Sequence of chain 1.A:
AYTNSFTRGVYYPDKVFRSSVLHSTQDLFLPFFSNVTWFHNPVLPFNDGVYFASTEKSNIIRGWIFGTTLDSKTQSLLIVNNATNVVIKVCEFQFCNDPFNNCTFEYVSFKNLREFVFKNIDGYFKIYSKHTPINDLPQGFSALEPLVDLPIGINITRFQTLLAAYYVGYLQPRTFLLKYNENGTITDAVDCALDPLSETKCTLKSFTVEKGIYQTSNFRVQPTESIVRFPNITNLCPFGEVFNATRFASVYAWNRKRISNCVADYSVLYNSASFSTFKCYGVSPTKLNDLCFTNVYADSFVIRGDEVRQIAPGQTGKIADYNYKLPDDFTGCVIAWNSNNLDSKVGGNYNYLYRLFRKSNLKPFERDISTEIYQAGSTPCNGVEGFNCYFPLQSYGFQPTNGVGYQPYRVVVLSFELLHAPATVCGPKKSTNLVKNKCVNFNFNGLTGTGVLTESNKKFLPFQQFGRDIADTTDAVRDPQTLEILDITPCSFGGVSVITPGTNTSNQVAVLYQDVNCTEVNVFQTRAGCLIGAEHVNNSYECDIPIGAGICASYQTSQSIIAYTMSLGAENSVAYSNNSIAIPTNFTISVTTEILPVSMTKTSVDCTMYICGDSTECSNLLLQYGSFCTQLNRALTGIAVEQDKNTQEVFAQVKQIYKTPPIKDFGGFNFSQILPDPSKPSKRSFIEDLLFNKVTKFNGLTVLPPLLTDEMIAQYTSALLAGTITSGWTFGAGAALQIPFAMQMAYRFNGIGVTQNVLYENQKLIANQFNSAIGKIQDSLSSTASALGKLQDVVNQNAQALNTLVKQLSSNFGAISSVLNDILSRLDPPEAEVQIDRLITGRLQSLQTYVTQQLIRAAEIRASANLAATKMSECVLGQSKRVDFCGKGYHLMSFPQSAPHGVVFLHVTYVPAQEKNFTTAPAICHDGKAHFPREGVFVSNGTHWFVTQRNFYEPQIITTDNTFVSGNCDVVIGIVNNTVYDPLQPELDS

Binding-site contacts:
Ligand atom C1 contacts residue ASN616 of chain 1.A at 1.4 Å.
Ligand atom C5 contacts residue ASN616 of chain 1.A at 3.8 Å.
Ligand atom O5 contacts residue THR618 of chain 1.A at 3.6 Å (h-bond).
Ligand atom C2 contacts residue ASN616 of chain 1.A at 2.2 Å.
Ligand atom C8 contacts residue GLN644 of chain 1.A at 4.3 Å.
Ligand atom C1 contacts residue THR618 of chain 1.A at 3.6 Å.
Ligand atom C3 contacts residue ASN616 of chain 1.A at 3.5 Å.
Ligand atom C4 contacts residue ASN616 of chain 1.A at 4.2 Å.
Ligand atom O5 contacts residue ASN616 of chain 1.A at 2.6 Å (h-bond).
Ligand atom N2 contacts residue ASN616 of chain 1.A at 2.4 Å (h-bond).
Ligand atom C7 contacts residue ASN616 of chain 1.A at 3.1 Å.
Ligand atom O7 contacts residue ASN616 of chain 1.A at 4.1 Å.
Ligand atom C8 contacts residue ASN616 of chain 1.A at 3.1 Å.

A protein and the small-molecule ligand that binds it are described below.
Small molecule (SMILES): CC(=O)N[C@@H]1[C@@H](O)[C@H](O)[C@@H](CO)O[C@H]1O